Sequence of chain 2.A:
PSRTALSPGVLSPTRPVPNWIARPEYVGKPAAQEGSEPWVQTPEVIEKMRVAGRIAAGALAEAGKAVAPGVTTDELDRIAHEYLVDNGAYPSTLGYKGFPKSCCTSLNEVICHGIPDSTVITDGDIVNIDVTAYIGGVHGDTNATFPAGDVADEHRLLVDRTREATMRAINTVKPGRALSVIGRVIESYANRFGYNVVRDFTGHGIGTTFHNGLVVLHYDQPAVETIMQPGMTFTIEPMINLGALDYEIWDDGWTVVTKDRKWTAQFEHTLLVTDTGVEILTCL

Binding-site contacts:
Ligand atom C4 contacts residue THR146 of chain 2.A at 3.7 Å.
Ligand atom C1 contacts residue HIS273 of chain 2.A at 3.6 Å.
Ligand atom CL2 contacts residue MET171 of chain 2.A at 3.3 Å.
Ligand atom CB contacts residue ARG167 of chain 2.A at 3.6 Å.
Ligand atom C contacts residue ARG167 of chain 2.A at 4.4 Å.
Ligand atom C1 contacts residue PHE271 of chain 2.A at 4.1 Å (hydrophobic).
Ligand atom C2 contacts residue HIS273 of chain 2.A at 3.7 Å.
Ligand atom C3 contacts residue ALA148 of chain 2.A at 4.0 Å (hydrophobic).
Ligand atom C5 contacts residue ASN147 of chain 2.A at 3.5 Å.
Ligand atom C4 contacts residue PHE271 of chain 2.A at 4.3 Å (hydrophobic).
Ligand atom CG contacts residue ARG167 of chain 2.A at 3.6 Å.
Ligand atom C5 contacts residue HIS273 of chain 2.A at 3.3 Å.
Ligand atom CL2 contacts residue ARG167 of chain 2.A at 4.3 Å.
Ligand atom C4 contacts residue ASN147 of chain 2.A at 2.9 Å.
Ligand atom C4 contacts residue LEU64 of chain 2.A at 4.5 Å (hydrophobic).
Ligand atom CG contacts residue MET171 of chain 2.A at 3.4 Å (hydrophobic).
Ligand atom CL2 contacts residue THR170 of chain 2.A at 3.6 Å.
Ligand atom C4 contacts residue GLU272 of chain 2.A at 3.2 Å.
Ligand atom CD contacts residue MET171 of chain 2.A at 4.4 Å (hydrophobic).
Ligand atom CL2 contacts residue PHE271 of chain 2.A at 3.9 Å.
Ligand atom C5 contacts residue PHE271 of chain 2.A at 3.9 Å (hydrophobic).
Ligand atom CD contacts residue ARG167 of chain 2.A at 4.1 Å.
Ligand atom CB contacts residue MET171 of chain 2.A at 3.9 Å (hydrophobic).
Ligand atom C6 contacts residue MET171 of chain 2.A at 4.5 Å (hydrophobic).
Ligand atom CD contacts residue HIS273 of chain 2.A at 4.4 Å.
Ligand atom CL2 contacts residue HIS273 of chain 2.A at 3.8 Å.
Ligand atom C3 contacts residue LEU64 of chain 2.A at 4.2 Å (hydrophobic).
Ligand atom C6 contacts residue HIS273 of chain 2.A at 3.3 Å.
Ligand atom CA contacts residue ARG167 of chain 2.A at 3.8 Å.
Ligand atom C6 contacts residue PHE271 of chain 2.A at 3.8 Å (hydrophobic).
Ligand atom C4 contacts residue ALA148 of chain 2.A at 4.2 Å (hydrophobic).
Ligand atom OB contacts residue ARG167 of chain 2.A at 4.3 Å.
Ligand atom C3 contacts residue HIS273 of chain 2.A at 3.7 Å.
Ligand atom C3 contacts residue GLU272 of chain 2.A at 4.4 Å.
Ligand atom C3 contacts residue ASN147 of chain 2.A at 3.8 Å.
Ligand atom C2 contacts residue PHE271 of chain 2.A at 4.5 Å (hydrophobic).
Ligand atom C5 contacts residue GLU272 of chain 2.A at 3.4 Å.
Ligand atom OA contacts residue ARG167 of chain 2.A at 4.1 Å.
Ligand atom C4 contacts residue HIS273 of chain 2.A at 3.6 Å.
Ligand atom C3 contacts residue THR146 of chain 2.A at 4.2 Å.

The small molecule below binds the protein below.
Small molecule (SMILES): O=C(O)c1ccc(-c2ccccc2Cl)o1